The small molecule below binds the protein below.
Small molecule (SMILES): CC(C)(N)c1cc(NC(=O)[C@H]2CCc3ccc(Oc4ccnc5c4CCC(=O)N5)cc3C2)cc(C(F)(F)F)c1

Binding-site contacts:
Ligand atom N24 contacts residue ASP149 of chain 1.A at 3.6 Å.
Ligand atom C22 contacts residue ASP149 of chain 1.A at 3.5 Å.
Ligand atom C30 contacts residue GLU56 of chain 1.A at 3.6 Å.
Ligand atom C17 contacts residue PHE150 of chain 1.A at 3.6 Å (hydrophobic).
Ligand atom C20 contacts residue GLU56 of chain 1.A at 3.3 Å.
Ligand atom N2 contacts residue CYS87 of chain 1.A at 3.0 Å (h-bond).
Ligand atom N24 contacts residue GLU56 of chain 1.A at 2.8 Å (salt-bridge).
Ligand atom C8 contacts residue TRP86 of chain 1.A at 3.5 Å (hydrophobic).
Ligand atom C13 contacts residue ALA36 of chain 1.A at 3.6 Å (hydrophobic).
Ligand atom O31 contacts residue TRP86 of chain 1.A at 3.6 Å.
Ligand atom O11 contacts residue PHE150 of chain 1.A at 3.6 Å.
Ligand atom C6 contacts residue THR84 of chain 1.A at 3.4 Å.
Ligand atom C18 contacts residue THR84 of chain 1.A at 3.6 Å.
Ligand atom C5 contacts residue PHE150 of chain 1.A at 3.5 Å (hydrophobic).
Ligand atom C21 contacts residue ASP149 of chain 1.A at 3.3 Å.
Ligand atom C22 contacts residue GLU56 of chain 1.A at 3.5 Å.
Ligand atom C26 contacts residue ASP149 of chain 1.A at 3.7 Å.
Ligand atom C25 contacts residue GLU56 of chain 1.A at 3.6 Å.
Ligand atom C19 contacts residue LEU60 of chain 1.A at 3.6 Å (hydrophobic).
Ligand atom C21 contacts residue LEU69 of chain 1.A at 3.7 Å (hydrophobic).
Ligand atom C20 contacts residue ASP149 of chain 1.A at 3.5 Å.
Ligand atom O23 contacts residue ASP149 of chain 1.A at 3.1 Å (salt-bridge).
Ligand atom N7 contacts residue CYS87 of chain 1.A at 3.3 Å (h-bond).
Ligand atom C1 contacts residue CYS87 of chain 1.A at 3.6 Å (hydrophobic).
Ligand atom C6 contacts residue GLN85 of chain 1.A at 3.7 Å.
Ligand atom C1 contacts residue LEU69 of chain 1.A at 3.5 Å (hydrophobic).
Ligand atom C30 contacts residue ASP149 of chain 1.A at 3.6 Å.
Ligand atom O23 contacts residue GLY148 of chain 1.A at 3.6 Å.
Ligand atom C19 contacts residue GLU56 of chain 1.A at 3.6 Å.
Ligand atom F37 contacts residue LEU122 of chain 1.A at 3.7 Å.
Ligand atom C5 contacts residue ALA36 of chain 1.A at 3.6 Å (hydrophobic).
Ligand atom C1 contacts residue GLN85 of chain 1.A at 3.1 Å.
Ligand atom C6 contacts residue ALA36 of chain 1.A at 3.4 Å (hydrophobic).
Ligand atom C15 contacts residue THR84 of chain 1.A at 3.6 Å.
Ligand atom F35 contacts residue HIS129 of chain 1.A at 3.4 Å.
Ligand atom C18 contacts residue ILE82 of chain 1.A at 3.6 Å (hydrophobic).
Ligand atom C25 contacts residue ASP149 of chain 1.A at 3.4 Å.
Ligand atom N7 contacts residue TRP86 of chain 1.A at 3.6 Å.
Ligand atom C14 contacts residue LYS38 of chain 1.A at 3.5 Å.
Ligand atom C14 contacts residue THR84 of chain 1.A at 3.6 Å.

Sequence of chain 1.A:
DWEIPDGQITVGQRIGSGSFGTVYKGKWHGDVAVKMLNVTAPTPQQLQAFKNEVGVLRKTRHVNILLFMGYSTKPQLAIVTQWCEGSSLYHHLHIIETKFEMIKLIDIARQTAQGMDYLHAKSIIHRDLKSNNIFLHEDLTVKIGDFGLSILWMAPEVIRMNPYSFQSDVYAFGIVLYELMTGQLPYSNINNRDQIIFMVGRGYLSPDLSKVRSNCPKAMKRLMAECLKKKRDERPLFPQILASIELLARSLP